This protein binds this small molecule.
Small molecule (SMILES): CC(=O)N[C@H]1[C@H](O[C@H]2[C@H](O)[C@@H](NC(C)=O)CO[C@@H]2CO)O[C@H](CO)[C@@H](O)[C@@H]1O

Sequence of chain 1.G:
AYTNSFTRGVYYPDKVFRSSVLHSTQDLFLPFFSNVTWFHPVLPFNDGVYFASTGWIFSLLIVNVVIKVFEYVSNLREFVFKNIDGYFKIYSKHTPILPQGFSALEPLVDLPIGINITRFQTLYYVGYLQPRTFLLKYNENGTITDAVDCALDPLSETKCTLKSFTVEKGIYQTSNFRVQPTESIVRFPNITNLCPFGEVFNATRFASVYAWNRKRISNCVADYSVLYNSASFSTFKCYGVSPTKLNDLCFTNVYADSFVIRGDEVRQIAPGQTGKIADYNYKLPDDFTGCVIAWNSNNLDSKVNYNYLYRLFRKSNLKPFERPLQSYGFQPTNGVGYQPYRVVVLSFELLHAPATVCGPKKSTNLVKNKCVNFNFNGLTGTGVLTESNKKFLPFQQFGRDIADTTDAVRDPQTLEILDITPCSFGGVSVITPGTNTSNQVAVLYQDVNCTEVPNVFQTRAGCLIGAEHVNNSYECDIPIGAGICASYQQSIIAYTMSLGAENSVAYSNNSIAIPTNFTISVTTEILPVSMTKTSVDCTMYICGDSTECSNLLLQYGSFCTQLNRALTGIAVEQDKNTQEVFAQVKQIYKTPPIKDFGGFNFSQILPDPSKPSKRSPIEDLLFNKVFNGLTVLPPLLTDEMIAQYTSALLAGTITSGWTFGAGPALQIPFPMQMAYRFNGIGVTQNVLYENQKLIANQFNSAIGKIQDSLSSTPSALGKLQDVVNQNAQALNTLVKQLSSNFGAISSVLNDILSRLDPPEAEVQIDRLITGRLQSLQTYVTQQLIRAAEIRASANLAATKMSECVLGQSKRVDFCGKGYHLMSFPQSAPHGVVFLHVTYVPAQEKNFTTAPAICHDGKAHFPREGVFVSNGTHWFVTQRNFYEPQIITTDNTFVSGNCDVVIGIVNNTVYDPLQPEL

Binding-site contacts:
Ligand atom C4 contacts residue ASN717 of chain 1.G at 4.3 Å.
Ligand atom C3 contacts residue ASN717 of chain 1.G at 3.9 Å.
Ligand atom C8 contacts residue ASN925 of chain 1.G at 4.0 Å.
Ligand atom C8 contacts residue LEU922 of chain 1.G at 4.4 Å (hydrophobic).
Ligand atom C8 contacts residue ASN717 of chain 1.G at 4.4 Å.
Ligand atom C8 contacts residue GLN926 of chain 1.G at 4.3 Å.
Ligand atom N2 contacts residue ASN717 of chain 1.G at 3.0 Å (h-bond).
Ligand atom O5 contacts residue GLN1071 of chain 1.G at 4.1 Å.
Ligand atom O4 contacts residue LEU922 of chain 1.G at 4.5 Å.
Ligand atom C6 contacts residue GLN926 of chain 1.G at 4.4 Å.
Ligand atom O6 contacts residue GLN926 of chain 1.G at 3.2 Å (h-bond).
Ligand atom C7 contacts residue ASN717 of chain 1.G at 3.2 Å.
Ligand atom C5 contacts residue ASN717 of chain 1.G at 3.7 Å.
Ligand atom C4 contacts residue LEU922 of chain 1.G at 4.5 Å (hydrophobic).
Ligand atom O7 contacts residue ASN717 of chain 1.G at 3.1 Å (h-bond).
Ligand atom C2 contacts residue ASN717 of chain 1.G at 2.5 Å.
Ligand atom C5 contacts residue LEU922 of chain 1.G at 4.1 Å (hydrophobic).
Ligand atom O7 contacts residue GLN1071 of chain 1.G at 4.1 Å.
Ligand atom C1 contacts residue LEU922 of chain 1.G at 4.2 Å (hydrophobic).
Ligand atom O5 contacts residue ASN717 of chain 1.G at 2.4 Å (h-bond).
Ligand atom C1 contacts residue ASN717 of chain 1.G at 1.5 Å.
Ligand atom C3 contacts residue LEU922 of chain 1.G at 4.0 Å (hydrophobic).